Sequence of chain 1.F:
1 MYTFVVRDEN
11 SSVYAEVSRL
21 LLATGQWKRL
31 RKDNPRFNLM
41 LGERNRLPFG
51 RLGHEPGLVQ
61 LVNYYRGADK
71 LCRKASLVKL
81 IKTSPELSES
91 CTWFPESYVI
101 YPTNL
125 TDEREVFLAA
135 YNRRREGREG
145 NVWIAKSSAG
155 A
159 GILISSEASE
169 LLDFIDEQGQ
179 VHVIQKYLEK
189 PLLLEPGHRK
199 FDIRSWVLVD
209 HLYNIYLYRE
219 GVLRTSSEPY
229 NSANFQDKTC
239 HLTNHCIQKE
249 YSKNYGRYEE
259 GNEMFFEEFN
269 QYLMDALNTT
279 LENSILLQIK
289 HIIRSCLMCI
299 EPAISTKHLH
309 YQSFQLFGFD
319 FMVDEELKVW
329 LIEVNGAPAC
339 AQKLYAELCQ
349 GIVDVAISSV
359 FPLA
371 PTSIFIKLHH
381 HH

Binding-site contacts:
Ligand atom O2G contacts residue ARG222 of chain 1.F at 3.6 Å.
Ligand atom O3G contacts residue ASN333 of chain 1.F at 2.8 Å (h-bond).
Ligand atom C5' contacts residue ASN242 of chain 1.F at 3.3 Å.
Ligand atom O2' contacts residue LYS198 of chain 1.F at 3.6 Å.
Ligand atom C4' contacts residue ASN242 of chain 1.F at 3.5 Å.
Ligand atom N6 contacts residue ILE148 of chain 1.F at 3.8 Å.
Ligand atom PB contacts residue MG1 of chain 1.V at 3.2 Å.
Ligand atom C8 contacts residue ILE148 of chain 1.F at 3.7 Å (hydrophobic).
Ligand atom O2' contacts residue HIS239 of chain 1.F at 3.3 Å (h-bond).
Ligand atom N7 contacts residue GLN183 of chain 1.F at 3.3 Å (h-bond).
Ligand atom C2 contacts residue LYS198 of chain 1.F at 3.1 Å.
Ligand atom O3' contacts residue ASP200 of chain 1.F at 3.6 Å.
Ligand atom C3' contacts residue THR241 of chain 1.F at 3.4 Å.
Ligand atom N3 contacts residue TYR185 of chain 1.F at 3.7 Å.
Ligand atom N6 contacts residue GLN183 of chain 1.F at 3.0 Å (h-bond).
Ligand atom O3G contacts residue MG1 of chain 1.V at 2.3 Å.
Ligand atom N7 contacts residue ILE148 of chain 1.F at 3.7 Å.
Ligand atom O1A contacts residue GLU331 of chain 1.F at 3.6 Å.
Ligand atom N1 contacts residue TYR185 of chain 1.F at 3.6 Å.
Ligand atom O3' contacts residue THR241 of chain 1.F at 2.0 Å (h-bond).
Ligand atom O1B contacts residue LYS74 of chain 1.F at 3.2 Å (salt-bridge).
Ligand atom O2G contacts residue ASP318 of chain 1.F at 2.5 Å (salt-bridge).
Ligand atom N3 contacts residue LYS198 of chain 1.F at 2.8 Å (salt-bridge).
Ligand atom O1G contacts residue ARG222 of chain 1.F at 3.6 Å.
Ligand atom O2B contacts residue MG1 of chain 1.V at 3.4 Å.
Ligand atom C8 contacts residue LYS150 of chain 1.F at 3.4 Å.
Ligand atom N1 contacts residue LEU186 of chain 1.F at 2.9 Å (h-bond).
Ligand atom O2G contacts residue GLU331 of chain 1.F at 3.4 Å (salt-bridge).
Ligand atom O1B contacts residue GLU331 of chain 1.F at 2.7 Å (salt-bridge).
Ligand atom PG contacts residue GLU331 of chain 1.F at 3.3 Å.
Ligand atom PG contacts residue MG1 of chain 1.V at 3.7 Å.
Ligand atom O3G contacts residue GLU331 of chain 1.F at 2.1 Å (salt-bridge).
Ligand atom C3B contacts residue ASN242 of chain 1.F at 3.3 Å.
Ligand atom O2A contacts residue LYS74 of chain 1.F at 3.6 Å.
Ligand atom C2 contacts residue LEU186 of chain 1.F at 3.5 Å (hydrophobic).
Ligand atom C2 contacts residue TYR185 of chain 1.F at 3.8 Å (hydrophobic).
Ligand atom O1B contacts residue MG1 of chain 1.V at 2.1 Å.
Ligand atom O2A contacts residue LYS150 of chain 1.F at 2.7 Å (salt-bridge).
Ligand atom N6 contacts residue LYS184 of chain 1.F at 2.9 Å (salt-bridge).
Ligand atom N7 contacts residue LYS150 of chain 1.F at 3.1 Å (salt-bridge).

This small molecule binds to this protein.
Small molecule (SMILES): Nc1ncnc2c1ncn2[C@@H]1O[C@H](CO[P](=O)(O)O[P](=O)(O)CP(=O)(O)O)[C@@H](O)[C@H]1O